Sequence of chain 1.A:
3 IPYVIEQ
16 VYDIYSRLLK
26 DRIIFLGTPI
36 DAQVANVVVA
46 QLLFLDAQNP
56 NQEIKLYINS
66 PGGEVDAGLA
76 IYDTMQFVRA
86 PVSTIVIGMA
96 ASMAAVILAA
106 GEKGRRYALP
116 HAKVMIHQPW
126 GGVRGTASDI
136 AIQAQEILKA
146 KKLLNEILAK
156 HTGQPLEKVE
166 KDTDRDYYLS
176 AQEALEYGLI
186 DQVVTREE

Binding-site contacts:
Ligand atom C11 contacts residue TRP125 of chain 1.A at 3.5 Å (hydrophobic).
Ligand atom O28 contacts residue TRP125 of chain 1.A at 3.8 Å.
Ligand atom N9 contacts residue TRP125 of chain 1.A at 2.6 Å (h-bond).
Ligand atom N20 contacts residue GLY68 of chain 1.A at 2.6 Å (h-bond).
Ligand atom B26 contacts residue SER97 of chain 1.A at 1.5 Å.
Ligand atom C24 contacts residue PRO124 of chain 1.A at 3.2 Å (hydrophobic).
Ligand atom O8 contacts residue GLU69 of chain 1.A at 3.4 Å.
Ligand atom C7 contacts residue TRP125 of chain 1.A at 3.7 Å (hydrophobic).
Ligand atom C24 contacts residue GLN123 of chain 1.A at 3.4 Å.
Ligand atom O8 contacts residue VAL70 of chain 1.A at 3.0 Å (h-bond).
Ligand atom N20 contacts residue SER97 of chain 1.A at 3.3 Å (h-bond).
Ligand atom C23 contacts residue SER97 of chain 1.A at 2.9 Å.
Ligand atom C23 contacts residue HIS122 of chain 1.A at 3.8 Å.
Ligand atom C25 contacts residue SER97 of chain 1.A at 3.4 Å.
Ligand atom C16 contacts residue GLU69 of chain 1.A at 3.7 Å.
Ligand atom O27 contacts residue MET98 of chain 1.A at 2.8 Å (h-bond).
Ligand atom C22 contacts residue SER97 of chain 1.A at 2.6 Å.
Ligand atom O28 contacts residue SER97 of chain 1.A at 2.4 Å (h-bond).
Ligand atom C18 contacts residue VAL70 of chain 1.A at 3.8 Å (hydrophobic).
Ligand atom O27 contacts residue SER97 of chain 1.A at 2.2 Å (h-bond).
Ligand atom C21 contacts residue GLY68 of chain 1.A at 3.6 Å.
Ligand atom O27 contacts residue GLY68 of chain 1.A at 2.6 Å (h-bond).
Ligand atom C10 contacts residue TRP125 of chain 1.A at 3.5 Å (hydrophobic).
Ligand atom C5 contacts residue ILE142 of chain 1.A at 3.8 Å (hydrophobic).
Ligand atom C22 contacts residue MET98 of chain 1.A at 3.6 Å (hydrophobic).
Ligand atom C25 contacts residue MET98 of chain 1.A at 3.3 Å (hydrophobic).
Ligand atom O27 contacts residue GLY67 of chain 1.A at 3.1 Å.
Ligand atom B26 contacts residue GLY68 of chain 1.A at 3.5 Å.
Ligand atom N4 contacts residue ILE142 of chain 1.A at 3.4 Å.
Ligand atom C3 contacts residue ILE142 of chain 1.A at 3.5 Å (hydrophobic).
Ligand atom O19 contacts residue PRO124 of chain 1.A at 3.0 Å.
Ligand atom O19 contacts residue TRP125 of chain 1.A at 3.0 Å (h-bond).
Ligand atom C18 contacts residue GLY68 of chain 1.A at 3.4 Å.
Ligand atom O28 contacts residue GLY68 of chain 1.A at 3.6 Å (h-bond).
Ligand atom O19 contacts residue VAL70 of chain 1.A at 3.8 Å.
Ligand atom C21 contacts residue SER97 of chain 1.A at 2.0 Å.
Ligand atom B26 contacts residue MET98 of chain 1.A at 3.6 Å.
Ligand atom N1 contacts residue TRP125 of chain 1.A at 3.8 Å.
Ligand atom C10 contacts residue GLY68 of chain 1.A at 3.4 Å.
Ligand atom C24 contacts residue HIS122 of chain 1.A at 3.2 Å.

This small molecule binds to this protein.
Small molecule (SMILES): CC(C)C[C@H](NC(=O)[C@H](Cc1ccccc1)NC(=O)c1cnccn1)B(O)O